The protein below binds the small molecule below.
Small molecule (SMILES): Nc1nc2c(ncn2[C@H]2CC[C@@H](CO[P](=O)(O)O[P](=O)(O)OP(=O)(O)O)O2)c(=O)[nH]1

Sequence of chain 1.A:
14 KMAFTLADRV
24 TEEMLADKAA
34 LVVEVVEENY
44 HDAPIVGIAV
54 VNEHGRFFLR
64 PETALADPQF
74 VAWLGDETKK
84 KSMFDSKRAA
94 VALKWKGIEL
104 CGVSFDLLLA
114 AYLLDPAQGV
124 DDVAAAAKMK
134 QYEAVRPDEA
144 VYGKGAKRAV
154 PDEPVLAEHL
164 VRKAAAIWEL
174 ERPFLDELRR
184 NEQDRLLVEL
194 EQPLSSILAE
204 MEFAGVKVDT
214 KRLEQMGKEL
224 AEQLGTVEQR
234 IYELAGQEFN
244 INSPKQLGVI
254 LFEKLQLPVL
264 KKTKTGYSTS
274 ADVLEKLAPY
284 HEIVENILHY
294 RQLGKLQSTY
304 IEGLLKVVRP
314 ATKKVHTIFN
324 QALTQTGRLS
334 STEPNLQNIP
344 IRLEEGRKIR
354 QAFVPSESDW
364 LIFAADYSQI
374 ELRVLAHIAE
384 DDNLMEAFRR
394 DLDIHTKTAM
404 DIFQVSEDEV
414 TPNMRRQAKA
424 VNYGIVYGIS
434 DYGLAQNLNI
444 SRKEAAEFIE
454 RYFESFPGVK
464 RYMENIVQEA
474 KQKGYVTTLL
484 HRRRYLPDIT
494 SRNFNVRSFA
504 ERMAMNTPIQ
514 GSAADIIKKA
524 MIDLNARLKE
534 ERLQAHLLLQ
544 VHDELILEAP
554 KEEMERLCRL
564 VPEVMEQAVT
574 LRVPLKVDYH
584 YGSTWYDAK

Binding-site contacts:
Ligand atom O2A contacts residue ASP546 of chain 1.A at 2.9 Å (salt-bridge).
Ligand atom O2G contacts residue MG1 of chain 1.H at 2.1 Å.
Ligand atom O2G contacts residue ASP369 of chain 1.A at 3.3 Å (salt-bridge).
Ligand atom O1A contacts residue LYS422 of chain 1.A at 2.9 Å (salt-bridge).
Ligand atom O1B contacts residue TYR426 of chain 1.A at 2.7 Å (h-bond).
Ligand atom O5' contacts residue DDG9 of chain 1.C at 3.0 Å.
Ligand atom O4' contacts residue ARG331 of chain 1.A at 2.9 Å (salt-bridge).
Ligand atom O2G contacts residue TYR370 of chain 1.A at 3.0 Å (h-bond).
Ligand atom C4 contacts residue DDG9 of chain 1.C at 3.4 Å.
Ligand atom O2B contacts residue ASP546 of chain 1.A at 3.2 Å (salt-bridge).
Ligand atom C3' contacts residue TYR426 of chain 1.A at 3.5 Å (hydrophobic).
Ligand atom O2B contacts residue MG1 of chain 1.H at 2.3 Å.
Ligand atom O1B contacts residue GLN372 of chain 1.A at 3.2 Å.
Ligand atom O3G contacts residue GLN372 of chain 1.A at 2.8 Å (h-bond).
Ligand atom O3A contacts residue LYS422 of chain 1.A at 3.5 Å.
Ligand atom C5 contacts residue DDG9 of chain 1.C at 3.4 Å.
Ligand atom O3G contacts residue ARG418 of chain 1.A at 3.2 Å (salt-bridge).
Ligand atom N2 contacts residue TYR430 of chain 1.A at 3.2 Å.
Ligand atom O3B contacts residue HIS398 of chain 1.A at 3.4 Å (h-bond).
Ligand atom O1G contacts residue ARG418 of chain 1.A at 2.9 Å (salt-bridge).
Ligand atom O1G contacts residue LYS422 of chain 1.A at 3.0 Å (salt-bridge).
Ligand atom C2' contacts residue GLU374 of chain 1.A at 3.4 Å.
Ligand atom O4' contacts residue DDG9 of chain 1.C at 3.2 Å.
Ligand atom C5' contacts residue ASP546 of chain 1.A at 3.4 Å.
Ligand atom C6 contacts residue DDG9 of chain 1.C at 3.5 Å.
Ligand atom PA contacts residue MG1 of chain 1.H at 3.4 Å.
Ligand atom N7 contacts residue DDG9 of chain 1.C at 3.5 Å.
Ligand atom O2B contacts residue TYR370 of chain 1.A at 3.3 Å (h-bond).
Ligand atom PB contacts residue MG1 of chain 1.H at 3.2 Å.
Ligand atom O2A contacts residue MG1 of chain 1.H at 2.2 Å.
Ligand atom C5' contacts residue DDG9 of chain 1.C at 3.4 Å.
Ligand atom O1B contacts residue HIS398 of chain 1.A at 2.8 Å (h-bond).
Ligand atom C1' contacts residue ARG331 of chain 1.A at 3.5 Å.
Ligand atom O3G contacts residue SER371 of chain 1.A at 3.5 Å.
Ligand atom O3B contacts residue LYS422 of chain 1.A at 3.3 Å (salt-bridge).
Ligand atom O3B contacts residue MG1 of chain 1.H at 3.6 Å.
Ligand atom O2B contacts residue ILE373 of chain 1.A at 3.1 Å (h-bond).
Ligand atom O6 contacts residue DDG9 of chain 1.C at 3.5 Å (h-bond).
Ligand atom O2B contacts residue GLN372 of chain 1.A at 3.3 Å (h-bond).
Ligand atom PG contacts residue MG1 of chain 1.H at 3.3 Å.